A small-molecule ligand and the protein it binds are described below.
Small molecule (SMILES): CC(=O)N[C@@H]1[C@@H](O)[C@H](O)[C@@H](CO)O[C@H]1O

Sequence of chain 1.B:
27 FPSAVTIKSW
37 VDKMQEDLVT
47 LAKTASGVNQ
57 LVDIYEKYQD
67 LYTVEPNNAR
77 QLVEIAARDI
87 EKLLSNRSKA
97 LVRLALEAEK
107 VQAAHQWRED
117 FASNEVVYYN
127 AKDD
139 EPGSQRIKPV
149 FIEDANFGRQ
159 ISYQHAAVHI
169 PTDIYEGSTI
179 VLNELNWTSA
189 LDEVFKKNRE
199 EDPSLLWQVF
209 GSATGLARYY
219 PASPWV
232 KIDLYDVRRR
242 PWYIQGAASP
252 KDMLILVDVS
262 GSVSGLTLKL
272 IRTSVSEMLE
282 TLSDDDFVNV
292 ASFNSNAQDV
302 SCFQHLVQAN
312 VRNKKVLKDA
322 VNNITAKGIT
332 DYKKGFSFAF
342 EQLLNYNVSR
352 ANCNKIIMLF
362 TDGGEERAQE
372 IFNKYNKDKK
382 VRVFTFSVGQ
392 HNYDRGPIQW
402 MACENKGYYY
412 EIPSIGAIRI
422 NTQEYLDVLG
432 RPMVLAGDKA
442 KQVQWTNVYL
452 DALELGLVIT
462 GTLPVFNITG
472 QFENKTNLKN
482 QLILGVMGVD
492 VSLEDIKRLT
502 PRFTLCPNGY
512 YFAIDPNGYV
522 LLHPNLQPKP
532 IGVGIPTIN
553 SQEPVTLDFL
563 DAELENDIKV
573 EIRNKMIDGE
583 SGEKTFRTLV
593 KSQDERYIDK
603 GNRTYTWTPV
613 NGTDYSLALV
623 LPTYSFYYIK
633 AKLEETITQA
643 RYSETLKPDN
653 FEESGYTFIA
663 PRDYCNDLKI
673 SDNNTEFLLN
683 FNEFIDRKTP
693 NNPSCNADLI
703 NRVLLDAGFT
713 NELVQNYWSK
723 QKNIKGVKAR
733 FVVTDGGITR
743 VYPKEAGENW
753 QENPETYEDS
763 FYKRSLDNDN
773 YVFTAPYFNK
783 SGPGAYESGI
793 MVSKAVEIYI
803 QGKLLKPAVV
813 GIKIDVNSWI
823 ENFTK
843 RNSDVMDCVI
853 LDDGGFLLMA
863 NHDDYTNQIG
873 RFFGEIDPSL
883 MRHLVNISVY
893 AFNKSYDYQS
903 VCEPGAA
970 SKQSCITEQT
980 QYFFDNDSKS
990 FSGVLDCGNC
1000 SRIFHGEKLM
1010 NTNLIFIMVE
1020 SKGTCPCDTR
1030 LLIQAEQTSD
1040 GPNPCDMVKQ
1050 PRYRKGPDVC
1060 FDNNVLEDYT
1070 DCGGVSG

Binding-site contacts:
Ligand atom O5 contacts residue ASN324 of chain 1.B at 3.8 Å.
Ligand atom C1 contacts residue ASN324 of chain 1.B at 3.4 Å.
Ligand atom C2 contacts residue ASN324 of chain 1.B at 3.3 Å.
Ligand atom N2 contacts residue ASN324 of chain 1.B at 3.4 Å (h-bond).
Ligand atom C7 contacts residue ASN324 of chain 1.B at 4.4 Å.